Sequence of chain 1.A:
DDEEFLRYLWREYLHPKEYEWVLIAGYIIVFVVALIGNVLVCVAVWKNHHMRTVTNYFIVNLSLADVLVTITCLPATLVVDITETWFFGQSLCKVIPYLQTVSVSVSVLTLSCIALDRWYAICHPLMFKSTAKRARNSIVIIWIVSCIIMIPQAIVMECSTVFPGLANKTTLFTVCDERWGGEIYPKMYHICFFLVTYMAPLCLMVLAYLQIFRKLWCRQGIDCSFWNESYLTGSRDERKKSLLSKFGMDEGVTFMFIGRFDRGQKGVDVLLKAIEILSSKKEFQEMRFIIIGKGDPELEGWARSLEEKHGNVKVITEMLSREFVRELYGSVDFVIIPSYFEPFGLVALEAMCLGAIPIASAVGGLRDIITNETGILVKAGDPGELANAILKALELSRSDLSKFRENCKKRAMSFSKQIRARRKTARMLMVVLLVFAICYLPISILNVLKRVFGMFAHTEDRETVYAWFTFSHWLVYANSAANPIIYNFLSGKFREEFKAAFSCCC

Binding-site contacts:
Ligand atom C06 contacts residue ILE484 of chain 1.A at 3.6 Å (hydrophobic).
Ligand atom C26 contacts residue PRO138 of chain 1.A at 3.8 Å (hydrophobic).
Ligand atom C01 contacts residue GLN194 of chain 1.A at 3.7 Å.
Ligand atom C04 contacts residue ASN488 of chain 1.A at 3.5 Å.
Ligand atom C01 contacts residue GLU219 of chain 1.A at 3.6 Å.
Ligand atom O21 contacts residue HIS514 of chain 1.A at 3.3 Å.
Ligand atom S23 contacts residue PRO138 of chain 1.A at 3.9 Å.
Ligand atom C18 contacts residue ILE484 of chain 1.A at 3.9 Å (hydrophobic).
Ligand atom O12 contacts residue ILE484 of chain 1.A at 3.9 Å.
Ligand atom C16 contacts residue GLN141 of chain 1.A at 3.4 Å.
Ligand atom O25 contacts residue GLN141 of chain 1.A at 3.4 Å.
Ligand atom C20 contacts residue HIS514 of chain 1.A at 3.9 Å.
Ligand atom C22 contacts residue GLN141 of chain 1.A at 3.8 Å.
Ligand atom O24 contacts residue PRO138 of chain 1.A at 3.5 Å.
Ligand atom O21 contacts residue THR118 of chain 1.A at 3.7 Å.
Ligand atom C28 contacts residue CYS217 of chain 1.A at 4.0 Å (hydrophobic).
Ligand atom N17 contacts residue ILE484 of chain 1.A at 3.8 Å.
Ligand atom C09 contacts residue PHE234 of chain 1.A at 3.9 Å (hydrophobic).
Ligand atom C22 contacts residue VAL517 of chain 1.A at 3.8 Å (hydrophobic).
Ligand atom C22 contacts residue TYR518 of chain 1.A at 3.5 Å (hydrophobic).
Ligand atom N17 contacts residue GLN141 of chain 1.A at 3.5 Å.
Ligand atom C09 contacts residue ILE484 of chain 1.A at 3.8 Å (hydrophobic).
Ligand atom C22 contacts residue HIS514 of chain 1.A at 3.7 Å.
Ligand atom C05 contacts residue PHE234 of chain 1.A at 3.9 Å (hydrophobic).
Ligand atom C08 contacts residue ILE484 of chain 1.A at 3.8 Å (hydrophobic).
Ligand atom O21 contacts residue TYR518 of chain 1.A at 3.8 Å.
Ligand atom C31 contacts residue PRO138 of chain 1.A at 4.0 Å (hydrophobic).
Ligand atom C19 contacts residue HIS514 of chain 1.A at 3.3 Å.
Ligand atom O25 contacts residue PRO138 of chain 1.A at 3.3 Å.
Ligand atom C01 contacts residue HIS231 of chain 1.A at 3.7 Å.
Ligand atom C18 contacts residue HIS514 of chain 1.A at 3.6 Å.
Ligand atom C28 contacts residue MET198 of chain 1.A at 4.0 Å (hydrophobic).
Ligand atom C27 contacts residue MET198 of chain 1.A at 3.9 Å (hydrophobic).
Ligand atom C27 contacts residue PRO138 of chain 1.A at 3.8 Å (hydrophobic).
Ligand atom O25 contacts residue THR142 of chain 1.A at 4.0 Å.
Ligand atom C10 contacts residue PHE234 of chain 1.A at 3.6 Å (hydrophobic).
Ligand atom O24 contacts residue GLN194 of chain 1.A at 3.6 Å (h-bond).
Ligand atom N07 contacts residue ILE484 of chain 1.A at 3.8 Å.
Ligand atom C32 contacts residue THR118 of chain 1.A at 3.8 Å.
Ligand atom C09 contacts residue SER485 of chain 1.A at 3.7 Å.

A protein and the small-molecule ligand that binds it are described below.
Small molecule (SMILES): CCN(Cc1cccnc1)C(=O)CN(c1ccc(OC)nc1)S(=O)(=O)c1ccccc1C